Sequence of chain 1.A:
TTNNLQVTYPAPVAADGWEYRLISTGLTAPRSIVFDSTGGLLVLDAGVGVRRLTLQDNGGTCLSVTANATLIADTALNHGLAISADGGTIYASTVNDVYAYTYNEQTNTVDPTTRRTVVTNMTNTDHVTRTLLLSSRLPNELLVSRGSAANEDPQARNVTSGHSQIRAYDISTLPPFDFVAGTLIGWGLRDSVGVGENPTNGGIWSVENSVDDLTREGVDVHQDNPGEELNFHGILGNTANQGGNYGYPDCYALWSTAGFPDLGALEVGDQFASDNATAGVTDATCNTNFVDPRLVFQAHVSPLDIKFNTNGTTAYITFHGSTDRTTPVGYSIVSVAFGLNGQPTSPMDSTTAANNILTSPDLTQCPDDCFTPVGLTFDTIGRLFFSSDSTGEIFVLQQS

Binding-site contacts:
Ligand atom C6 contacts residue ASN158 of chain 1.A at 4.1 Å.
Ligand atom C1 contacts residue GLN155 of chain 1.A at 4.3 Å.
Ligand atom N2 contacts residue ASN158 of chain 1.A at 2.7 Å (h-bond).
Ligand atom C3 contacts residue ASN158 of chain 1.A at 3.7 Å.
Ligand atom O6 contacts residue SER161 of chain 1.A at 4.5 Å.
Ligand atom C4 contacts residue ASN158 of chain 1.A at 4.1 Å.
Ligand atom O6 contacts residue THR160 of chain 1.A at 4.1 Å.
Ligand atom O7 contacts residue ASN158 of chain 1.A at 4.0 Å.
Ligand atom C7 contacts residue ASN158 of chain 1.A at 3.2 Å.
Ligand atom O5 contacts residue SER161 of chain 1.A at 3.5 Å (h-bond).
Ligand atom C1 contacts residue ASN158 of chain 1.A at 1.4 Å.
Ligand atom C1 contacts residue SER161 of chain 1.A at 4.5 Å.
Ligand atom C2 contacts residue ASN158 of chain 1.A at 2.4 Å.
Ligand atom C5 contacts residue THR160 of chain 1.A at 3.9 Å.
Ligand atom O5 contacts residue THR160 of chain 1.A at 3.6 Å.
Ligand atom C6 contacts residue GLN155 of chain 1.A at 4.1 Å.
Ligand atom O5 contacts residue GLN155 of chain 1.A at 3.9 Å.
Ligand atom O5 contacts residue ASN158 of chain 1.A at 2.2 Å (h-bond).
Ligand atom C6 contacts residue SER161 of chain 1.A at 3.8 Å.
Ligand atom C1 contacts residue THR160 of chain 1.A at 4.1 Å.
Ligand atom C5 contacts residue SER161 of chain 1.A at 4.3 Å.
Ligand atom C5 contacts residue ASN158 of chain 1.A at 3.5 Å.
Ligand atom C2 contacts residue GLN155 of chain 1.A at 4.4 Å.
Ligand atom C6 contacts residue THR160 of chain 1.A at 4.0 Å.
Ligand atom C8 contacts residue ASN158 of chain 1.A at 3.8 Å.

This protein binds this small molecule.
Small molecule (SMILES): CC(=O)N[C@@H]1[C@@H](O)[C@H](O)[C@@H](CO)O[C@H]1O